Binding-site contacts:
Ligand atom C1' contacts residue ILE33 of chain 1.A at 4.0 Å (hydrophobic).
Ligand atom O2A contacts residue VAL41 of chain 1.A at 3.8 Å.
Ligand atom C3' contacts residue LYS116 of chain 1.A at 3.7 Å.
Ligand atom O5' contacts residue VAL41 of chain 1.A at 3.5 Å.
Ligand atom O2' contacts residue LYS116 of chain 1.A at 2.8 Å (salt-bridge).
Ligand atom N6 contacts residue ASP108 of chain 1.A at 2.9 Å (salt-bridge).
Ligand atom O1G contacts residue SER155 of chain 1.A at 3.6 Å.
Ligand atom C6 contacts residue ALA54 of chain 1.A at 3.6 Å (hydrophobic).
Ligand atom N6 contacts residue ALA54 of chain 1.A at 3.5 Å.
Ligand atom C2 contacts residue LEU109 of chain 1.A at 3.9 Å (hydrophobic).
Ligand atom O4' contacts residue ILE33 of chain 1.A at 4.0 Å.
Ligand atom O3G contacts residue SER155 of chain 1.A at 3.8 Å.
Ligand atom N1 contacts residue LEU109 of chain 1.A at 3.9 Å.
Ligand atom N1 contacts residue ASP108 of chain 1.A at 3.7 Å.
Ligand atom O1A contacts residue ASP169 of chain 1.A at 3.1 Å (salt-bridge).
Ligand atom O3G contacts residue LYS153 of chain 1.A at 4.0 Å.
Ligand atom N6 contacts residue GLN107 of chain 1.A at 3.4 Å (h-bond).
Ligand atom O4' contacts residue VAL41 of chain 1.A at 3.6 Å.
Ligand atom O2G contacts residue ASN156 of chain 1.A at 2.6 Å (h-bond).
Ligand atom N7 contacts residue GLN107 of chain 1.A at 3.9 Å.
Ligand atom N3B contacts residue ASP169 of chain 1.A at 3.0 Å (salt-bridge).
Ligand atom O2' contacts residue ASP113 of chain 1.A at 2.8 Å (salt-bridge).
Ligand atom PG contacts residue ASP169 of chain 1.A at 3.8 Å.
Ligand atom N1 contacts residue MET110 of chain 1.A at 3.0 Å (h-bond).
Ligand atom O2G contacts residue ASP169 of chain 1.A at 3.2 Å (salt-bridge).
Ligand atom O2B contacts residue GLY36 of chain 1.A at 3.6 Å.
Ligand atom C6 contacts residue ASP108 of chain 1.A at 3.8 Å.
Ligand atom C3' contacts residue ASP113 of chain 1.A at 3.8 Å.
Ligand atom N9 contacts residue VAL41 of chain 1.A at 3.8 Å.
Ligand atom C2' contacts residue LYS116 of chain 1.A at 3.8 Å.
Ligand atom O3' contacts residue LYS116 of chain 1.A at 2.6 Å (salt-bridge).
Ligand atom C8 contacts residue VAL41 of chain 1.A at 3.9 Å (hydrophobic).
Ligand atom N1 contacts residue ALA54 of chain 1.A at 3.6 Å.
Ligand atom N6 contacts residue LEU158 of chain 1.A at 3.9 Å.
Ligand atom PG contacts residue SER155 of chain 1.A at 3.5 Å.
Ligand atom C6 contacts residue LEU158 of chain 1.A at 3.9 Å (hydrophobic).
Ligand atom C5 contacts residue LEU158 of chain 1.A at 3.9 Å (hydrophobic).
Ligand atom O2G contacts residue SER155 of chain 1.A at 2.8 Å (h-bond).
Ligand atom C2 contacts residue MET110 of chain 1.A at 3.2 Å (hydrophobic).
Ligand atom C2' contacts residue ASP113 of chain 1.A at 3.5 Å.

Sequence of chain 1.A:
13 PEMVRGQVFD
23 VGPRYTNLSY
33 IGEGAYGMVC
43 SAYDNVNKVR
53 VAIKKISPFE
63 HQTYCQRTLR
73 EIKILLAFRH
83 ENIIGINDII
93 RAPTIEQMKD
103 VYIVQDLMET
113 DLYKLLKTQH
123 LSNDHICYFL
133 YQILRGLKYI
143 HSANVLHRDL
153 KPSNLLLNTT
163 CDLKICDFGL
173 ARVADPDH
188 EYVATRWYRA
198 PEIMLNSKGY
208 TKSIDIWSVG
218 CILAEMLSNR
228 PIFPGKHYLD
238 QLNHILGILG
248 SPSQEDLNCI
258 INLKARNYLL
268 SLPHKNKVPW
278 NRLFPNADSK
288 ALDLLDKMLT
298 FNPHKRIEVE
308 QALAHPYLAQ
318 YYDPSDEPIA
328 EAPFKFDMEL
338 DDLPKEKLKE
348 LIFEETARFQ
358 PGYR

A protein and the small-molecule ligand that binds it are described below.
Small molecule (SMILES): Nc1ncnc2c1ncn2[C@@H]1O[C@H](CO[P](=O)(O)O[P](=O)(O)NP(=O)(O)O)[C@@H](O)[C@H]1O